A small-molecule ligand and the protein it binds are described below.
Small molecule (SMILES): CC(=O)N[C@H]1CO[C@H](CO[C@@H]2O[C@@H](C)[C@@H](O)[C@@H](O)[C@@H]2O)[C@@H](O)[C@@H]1O

Binding-site contacts:
Ligand atom C2 contacts residue ARG27 of chain 1.C at 4.1 Å.
Ligand atom C4 contacts residue ASN29 of chain 1.C at 4.2 Å.
Ligand atom C5 contacts residue ARG27 of chain 1.C at 3.5 Å.
Ligand atom C8 contacts residue GLN11 of chain 1.C at 4.4 Å.
Ligand atom C1 contacts residue ARG27 of chain 1.C at 3.5 Å.
Ligand atom C5 contacts residue ASN29 of chain 1.C at 3.6 Å.
Ligand atom O5 contacts residue ASN29 of chain 1.C at 2.3 Å (h-bond).
Ligand atom C2 contacts residue ASN29 of chain 1.C at 2.5 Å.
Ligand atom C7 contacts residue GLU10 of chain 1.C at 3.9 Å.
Ligand atom C6 contacts residue ARG27 of chain 1.C at 4.1 Å.
Ligand atom C3 contacts residue ARG27 of chain 1.C at 4.3 Å.
Ligand atom C7 contacts residue SER12 of chain 1.C at 4.3 Å.
Ligand atom O5 contacts residue ARG27 of chain 1.C at 3.9 Å.
Ligand atom C8 contacts residue SER12 of chain 1.C at 3.1 Å.
Ligand atom O7 contacts residue ASN29 of chain 1.C at 2.6 Å (h-bond).
Ligand atom N2 contacts residue ASN29 of chain 1.C at 3.0 Å (h-bond).
Ligand atom C3 contacts residue ASN29 of chain 1.C at 3.8 Å.
Ligand atom O7 contacts residue GLU10 of chain 1.C at 2.9 Å (salt-bridge).
Ligand atom C8 contacts residue ASN29 of chain 1.C at 4.3 Å.
Ligand atom N2 contacts residue ARG27 of chain 1.C at 3.8 Å.
Ligand atom C7 contacts residue ASN29 of chain 1.C at 3.0 Å.
Ligand atom C1 contacts residue ASN29 of chain 1.C at 1.4 Å.
Ligand atom C7 contacts residue ARG27 of chain 1.C at 4.3 Å.
Ligand atom C8 contacts residue ARG27 of chain 1.C at 3.8 Å.

Sequence of chain 1.C:
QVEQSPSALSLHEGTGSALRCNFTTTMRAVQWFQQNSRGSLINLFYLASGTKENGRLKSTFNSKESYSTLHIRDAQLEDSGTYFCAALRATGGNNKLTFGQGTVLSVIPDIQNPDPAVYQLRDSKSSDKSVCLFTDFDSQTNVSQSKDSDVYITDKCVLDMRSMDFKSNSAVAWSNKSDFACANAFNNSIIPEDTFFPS